Sequence of chain 1.B:
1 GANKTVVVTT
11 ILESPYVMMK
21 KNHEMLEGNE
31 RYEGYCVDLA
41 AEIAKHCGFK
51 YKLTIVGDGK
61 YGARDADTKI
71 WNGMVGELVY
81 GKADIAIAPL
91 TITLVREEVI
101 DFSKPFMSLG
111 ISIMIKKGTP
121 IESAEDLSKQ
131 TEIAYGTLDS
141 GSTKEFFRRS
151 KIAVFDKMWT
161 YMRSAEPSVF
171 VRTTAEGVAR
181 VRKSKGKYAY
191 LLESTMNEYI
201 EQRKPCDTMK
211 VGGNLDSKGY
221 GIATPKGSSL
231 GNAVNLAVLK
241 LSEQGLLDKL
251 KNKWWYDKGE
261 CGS

This protein binds this small molecule.
Small molecule (SMILES): N[C@@H](CCC(=O)O)C(=O)O

Binding-site contacts:
Ligand atom O contacts residue GLY141 of chain 1.B at 3.4 Å.
Ligand atom C contacts residue PRO89 of chain 1.B at 4.3 Å (hydrophobic).
Ligand atom OE2 contacts residue THR143 of chain 1.B at 3.1 Å (h-bond).
Ligand atom CA contacts residue THR91 of chain 1.B at 3.5 Å.
Ligand atom OXT contacts residue TYR61 of chain 1.B at 3.6 Å.
Ligand atom CG contacts residue GLU193 of chain 1.B at 3.6 Å.
Ligand atom CA contacts residue SER142 of chain 1.B at 3.4 Å.
Ligand atom CD contacts residue THR143 of chain 1.B at 3.2 Å.
Ligand atom OXT contacts residue SER142 of chain 1.B at 3.9 Å.
Ligand atom CG contacts residue TYR61 of chain 1.B at 4.2 Å (hydrophobic).
Ligand atom OE2 contacts residue SER142 of chain 1.B at 3.4 Å (h-bond).
Ligand atom CB contacts residue GLU193 of chain 1.B at 4.1 Å.
Ligand atom CB contacts residue LEU138 of chain 1.B at 4.1 Å (hydrophobic).
Ligand atom CG contacts residue LEU138 of chain 1.B at 3.8 Å (hydrophobic).
Ligand atom CB contacts residue TYR61 of chain 1.B at 3.5 Å (hydrophobic).
Ligand atom N contacts residue TYR220 of chain 1.B at 3.7 Å.
Ligand atom CA contacts residue PRO89 of chain 1.B at 4.1 Å (hydrophobic).
Ligand atom OE2 contacts residue GLY141 of chain 1.B at 3.8 Å.
Ligand atom C contacts residue ARG96 of chain 1.B at 3.4 Å.
Ligand atom OXT contacts residue THR91 of chain 1.B at 2.7 Å (h-bond).
Ligand atom CD contacts residue LEU138 of chain 1.B at 4.1 Å (hydrophobic).
Ligand atom OE1 contacts residue GLU193 of chain 1.B at 3.6 Å.
Ligand atom O contacts residue ARG96 of chain 1.B at 2.8 Å (salt-bridge).
Ligand atom C contacts residue THR91 of chain 1.B at 3.7 Å.
Ligand atom OXT contacts residue LEU90 of chain 1.B at 3.5 Å.
Ligand atom C contacts residue SER142 of chain 1.B at 3.4 Å.
Ligand atom O contacts residue SER142 of chain 1.B at 3.0 Å (h-bond).
Ligand atom N contacts residue THR91 of chain 1.B at 3.0 Å (h-bond).
Ligand atom CD contacts residue GLU193 of chain 1.B at 3.9 Å.
Ligand atom N contacts residue PRO89 of chain 1.B at 2.9 Å (h-bond).
Ligand atom OXT contacts residue ARG96 of chain 1.B at 2.8 Å (salt-bridge).
Ligand atom C contacts residue TYR61 of chain 1.B at 3.6 Å (hydrophobic).
Ligand atom N contacts residue SER142 of chain 1.B at 4.2 Å.
Ligand atom N contacts residue GLU193 of chain 1.B at 2.7 Å (salt-bridge).
Ligand atom O contacts residue TYR61 of chain 1.B at 3.3 Å.
Ligand atom CA contacts residue GLU193 of chain 1.B at 3.5 Å.
Ligand atom CA contacts residue TYR61 of chain 1.B at 4.0 Å (hydrophobic).
Ligand atom OE1 contacts residue THR143 of chain 1.B at 2.7 Å (h-bond).
Ligand atom OXT contacts residue PRO89 of chain 1.B at 3.7 Å.
Ligand atom N contacts residue TYR61 of chain 1.B at 4.0 Å.